Sequence of chain 1.A:
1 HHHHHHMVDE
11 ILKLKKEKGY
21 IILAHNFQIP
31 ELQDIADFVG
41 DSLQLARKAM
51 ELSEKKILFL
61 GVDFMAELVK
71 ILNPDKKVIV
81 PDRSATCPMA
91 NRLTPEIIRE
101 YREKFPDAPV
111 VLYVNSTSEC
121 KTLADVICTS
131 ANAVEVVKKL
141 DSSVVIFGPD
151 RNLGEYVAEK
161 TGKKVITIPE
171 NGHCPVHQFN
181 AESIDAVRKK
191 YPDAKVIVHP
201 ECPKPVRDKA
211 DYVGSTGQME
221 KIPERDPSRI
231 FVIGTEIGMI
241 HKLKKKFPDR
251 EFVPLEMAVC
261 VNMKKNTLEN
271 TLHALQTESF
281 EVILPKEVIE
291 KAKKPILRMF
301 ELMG

The small molecule below binds the protein below.
Small molecule (SMILES): O=C(O)c1ccccc1C(=O)O

Binding-site contacts:
Ligand atom C10 contacts residue SER42 of chain 1.A at 4.0 Å.
Ligand atom C4 contacts residue GLU201 of chain 1.A at 4.0 Å.
Ligand atom C6 contacts residue PHE27 of chain 1.A at 3.9 Å (hydrophobic).
Ligand atom C10 contacts residue HIS25 of chain 1.A at 3.7 Å.
Ligand atom O11 contacts residue ASP41 of chain 1.A at 4.1 Å.
Ligand atom C2 contacts residue HIS25 of chain 1.A at 3.8 Å.
Ligand atom C7 contacts residue THR216 of chain 1.A at 3.5 Å.
Ligand atom C6 contacts residue GLU201 of chain 1.A at 3.8 Å.
Ligand atom O12 contacts residue SER42 of chain 1.A at 2.9 Å (h-bond).
Ligand atom C6 contacts residue SF41 of chain 1.C at 2.9 Å.
Ligand atom C1 contacts residue SF41 of chain 1.C at 4.0 Å.
Ligand atom C2 contacts residue ASN115 of chain 1.A at 4.1 Å.
Ligand atom O12 contacts residue MET65 of chain 1.A at 3.9 Å.
Ligand atom C1 contacts residue ASN115 of chain 1.A at 3.1 Å.
Ligand atom O8 contacts residue SER215 of chain 1.A at 3.7 Å.
Ligand atom O8 contacts residue THR216 of chain 1.A at 2.9 Å (h-bond).
Ligand atom C5 contacts residue GLU201 of chain 1.A at 3.5 Å.
Ligand atom C4 contacts residue HIS199 of chain 1.A at 3.1 Å.
Ligand atom C5 contacts residue HIS199 of chain 1.A at 4.1 Å.
Ligand atom C5 contacts residue ASN115 of chain 1.A at 4.1 Å.
Ligand atom O12 contacts residue HIS25 of chain 1.A at 2.9 Å (h-bond).
Ligand atom O9 contacts residue ASP41 of chain 1.A at 3.2 Å.
Ligand atom C2 contacts residue TYR113 of chain 1.A at 4.2 Å (hydrophobic).
Ligand atom O11 contacts residue ASN115 of chain 1.A at 4.1 Å.
Ligand atom C5 contacts residue SF41 of chain 1.C at 3.5 Å.
Ligand atom C4 contacts residue PHE27 of chain 1.A at 3.5 Å (hydrophobic).
Ligand atom C1 contacts residue MET65 of chain 1.A at 3.9 Å (hydrophobic).
Ligand atom O8 contacts residue SER130 of chain 1.A at 3.4 Å (h-bond).
Ligand atom C3 contacts residue HIS199 of chain 1.A at 3.6 Å.
Ligand atom O11 contacts residue VAL114 of chain 1.A at 3.8 Å.
Ligand atom O8 contacts residue HIS199 of chain 1.A at 2.8 Å (h-bond).
Ligand atom O9 contacts residue THR216 of chain 1.A at 3.1 Å (h-bond).
Ligand atom C7 contacts residue HIS199 of chain 1.A at 3.5 Å.
Ligand atom C7 contacts residue SER130 of chain 1.A at 3.9 Å.
Ligand atom O12 contacts residue ASP41 of chain 1.A at 3.4 Å.
Ligand atom C10 contacts residue ASN115 of chain 1.A at 4.2 Å.
Ligand atom C6 contacts residue ASN115 of chain 1.A at 3.0 Å.
Ligand atom C10 contacts residue ASP41 of chain 1.A at 4.0 Å.
Ligand atom C5 contacts residue PHE27 of chain 1.A at 3.3 Å (hydrophobic).
Ligand atom C1 contacts residue HIS25 of chain 1.A at 4.1 Å.